Binding-site contacts:
Ligand atom O7 contacts residue ILE247 of chain 3.D at 3.4 Å.
Ligand atom C8 contacts residue ILE247 of chain 3.D at 3.7 Å (hydrophobic).
Ligand atom C4 contacts residue ASN204 of chain 3.D at 4.2 Å.
Ligand atom C5 contacts residue THR206 of chain 3.D at 4.2 Å.
Ligand atom O7 contacts residue ASN204 of chain 3.D at 3.3 Å (h-bond).
Ligand atom C8 contacts residue ASN204 of chain 3.D at 4.4 Å.
Ligand atom C8 contacts residue SER244 of chain 3.D at 3.6 Å.
Ligand atom N2 contacts residue THR206 of chain 3.D at 4.1 Å.
Ligand atom C2 contacts residue THR206 of chain 3.D at 4.5 Å.
Ligand atom C5 contacts residue ASN204 of chain 3.D at 3.7 Å.
Ligand atom C7 contacts residue ASN204 of chain 3.D at 3.2 Å.
Ligand atom C7 contacts residue ILE247 of chain 3.D at 3.9 Å (hydrophobic).
Ligand atom C8 contacts residue GLU245 of chain 3.D at 3.7 Å.
Ligand atom N2 contacts residue ASN204 of chain 3.D at 2.8 Å (h-bond).
Ligand atom C1 contacts residue ASN204 of chain 3.D at 1.4 Å.
Ligand atom O5 contacts residue ASN204 of chain 3.D at 2.4 Å (h-bond).
Ligand atom C1 contacts residue THR206 of chain 3.D at 3.9 Å.
Ligand atom C3 contacts residue ASN204 of chain 3.D at 3.8 Å.
Ligand atom O7 contacts residue HIS321 of chain 3.D at 4.2 Å.
Ligand atom O5 contacts residue THR206 of chain 3.D at 4.4 Å.
Ligand atom C2 contacts residue ASN204 of chain 3.D at 2.4 Å.

Sequence of chain 3.D:
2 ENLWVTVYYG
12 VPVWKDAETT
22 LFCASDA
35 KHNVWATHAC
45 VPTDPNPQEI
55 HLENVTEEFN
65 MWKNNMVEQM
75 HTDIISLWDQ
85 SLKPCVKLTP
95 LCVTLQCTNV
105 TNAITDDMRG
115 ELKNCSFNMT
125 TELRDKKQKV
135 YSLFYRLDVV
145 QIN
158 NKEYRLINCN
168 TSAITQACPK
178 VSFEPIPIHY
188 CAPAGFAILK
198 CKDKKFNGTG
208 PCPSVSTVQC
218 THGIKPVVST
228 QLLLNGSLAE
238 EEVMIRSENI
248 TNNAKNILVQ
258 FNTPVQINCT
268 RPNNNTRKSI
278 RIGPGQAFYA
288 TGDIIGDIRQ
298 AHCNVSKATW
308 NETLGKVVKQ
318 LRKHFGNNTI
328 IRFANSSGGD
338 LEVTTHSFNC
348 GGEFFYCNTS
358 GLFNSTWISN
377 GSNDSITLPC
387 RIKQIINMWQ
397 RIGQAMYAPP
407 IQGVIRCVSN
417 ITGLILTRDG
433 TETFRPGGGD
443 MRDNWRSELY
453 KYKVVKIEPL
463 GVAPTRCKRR

This small molecule binds to this protein.
Small molecule (SMILES): CC(=O)N[C@@H]1[C@@H](O)[C@H](O)[C@@H](CO)O[C@H]1O